Binding-site contacts:
Ligand atom C19 contacts residue HIS79 of chain 1.D at 3.9 Å.
Ligand atom C10 contacts residue PHE250 of chain 1.D at 4.0 Å (hydrophobic).
Ligand atom C4 contacts residue GLN280 of chain 1.D at 4.0 Å.
Ligand atom C7 contacts residue PHE283 of chain 1.D at 3.7 Å (hydrophobic).
Ligand atom C8 contacts residue MET267 of chain 1.D at 2.6 Å (hydrophobic).
Ligand atom C18 contacts residue HIS79 of chain 1.D at 3.7 Å.
Ligand atom C1 contacts residue GLN280 of chain 1.D at 4.0 Å.
Ligand atom N13 contacts residue ILE246 of chain 1.D at 3.7 Å.
Ligand atom C9 contacts residue PHE283 of chain 1.D at 3.6 Å (hydrophobic).
Ligand atom C4 contacts residue TYR247 of chain 1.D at 4.1 Å (hydrophobic).
Ligand atom C8 contacts residue PHE283 of chain 1.D at 4.0 Å (hydrophobic).
Ligand atom C16 contacts residue LEU229 of chain 1.D at 3.6 Å (hydrophobic).
Ligand atom O14 contacts residue PHE283 of chain 1.D at 3.7 Å.
Ligand atom C2 contacts residue PHE250 of chain 1.D at 3.8 Å (hydrophobic).
Ligand atom C19 contacts residue PHE250 of chain 1.D at 3.9 Å (hydrophobic).
Ligand atom O14 contacts residue LEU229 of chain 1.D at 4.1 Å.
Ligand atom C10 contacts residue PHE283 of chain 1.D at 4.0 Å (hydrophobic).
Ligand atom C7 contacts residue GLN280 of chain 1.D at 3.8 Å.
Ligand atom C1 contacts residue PHE283 of chain 1.D at 3.6 Å (hydrophobic).
Ligand atom C2 contacts residue PHE283 of chain 1.D at 3.5 Å (hydrophobic).
Ligand atom C4 contacts residue MET267 of chain 1.D at 3.3 Å (hydrophobic).
Ligand atom C12 contacts residue ILE246 of chain 1.D at 3.8 Å (hydrophobic).
Ligand atom C15 contacts residue LEU229 of chain 1.D at 3.7 Å (hydrophobic).
Ligand atom C10 contacts residue MET267 of chain 1.D at 3.5 Å (hydrophobic).
Ligand atom N11 contacts residue VAL232 of chain 1.D at 4.1 Å.
Ligand atom N11 contacts residue ILE246 of chain 1.D at 3.8 Å.
Ligand atom C6 contacts residue PHE283 of chain 1.D at 3.6 Å (hydrophobic).
Ligand atom N3 contacts residue PHE283 of chain 1.D at 3.7 Å.
Ligand atom C1 contacts residue PHE250 of chain 1.D at 3.9 Å (hydrophobic).
Ligand atom C20 contacts residue ILE246 of chain 1.D at 4.1 Å (hydrophobic).
Ligand atom C8 contacts residue PHE250 of chain 1.D at 4.0 Å (hydrophobic).
Ligand atom N13 contacts residue SER231 of chain 1.D at 3.4 Å (h-bond).
Ligand atom C4 contacts residue PHE250 of chain 1.D at 3.8 Å (hydrophobic).
Ligand atom C12 contacts residue PHE283 of chain 1.D at 4.0 Å (hydrophobic).
Ligand atom C20 contacts residue TYR78 of chain 1.D at 4.0 Å (hydrophobic).
Ligand atom C5 contacts residue PHE283 of chain 1.D at 3.5 Å (hydrophobic).
Ligand atom N3 contacts residue GLN280 of chain 1.D at 3.0 Å (h-bond).
Ligand atom C4 contacts residue PHE283 of chain 1.D at 3.8 Å (hydrophobic).
Ligand atom C6 contacts residue PHE250 of chain 1.D at 3.8 Å (hydrophobic).
Ligand atom N11 contacts residue GLN280 of chain 1.D at 3.5 Å (h-bond).

Sequence of chain 1.D:
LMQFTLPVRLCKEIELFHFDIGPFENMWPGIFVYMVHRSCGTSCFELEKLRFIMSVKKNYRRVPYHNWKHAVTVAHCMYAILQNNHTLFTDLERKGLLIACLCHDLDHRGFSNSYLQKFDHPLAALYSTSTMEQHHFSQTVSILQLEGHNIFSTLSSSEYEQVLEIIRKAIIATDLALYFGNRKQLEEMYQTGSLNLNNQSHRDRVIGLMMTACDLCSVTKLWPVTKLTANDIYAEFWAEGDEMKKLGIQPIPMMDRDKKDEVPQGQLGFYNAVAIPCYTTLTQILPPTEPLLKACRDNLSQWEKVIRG

The protein below binds the small molecule below.
Small molecule (SMILES): N#Cc1c(N)nc2ccccc2c1O[C@@H]1C=CCCC1